Binding-site contacts:
Ligand atom C1 contacts residue ARG210 of chain 1.F at 4.4 Å.
Ligand atom O3 contacts residue ALA209 of chain 1.F at 3.3 Å.
Ligand atom C1 contacts residue MG1 of chain 1.JA at 3.1 Å.
Ligand atom O4 contacts residue THR244 of chain 1.F at 3.5 Å (h-bond).
Ligand atom O4 contacts residue ALA209 of chain 1.F at 4.0 Å.
Ligand atom O3 contacts residue GLY211 of chain 1.F at 2.9 Å (h-bond).
Ligand atom C2 contacts residue GLU188 of chain 1.F at 3.8 Å.
Ligand atom C2 contacts residue THR244 of chain 1.F at 3.9 Å.
Ligand atom C2 contacts residue MG1 of chain 1.JA at 3.1 Å.
Ligand atom O3 contacts residue ASP212 of chain 1.F at 3.8 Å.
Ligand atom O1 contacts residue GLU188 of chain 1.F at 2.9 Å (salt-bridge).
Ligand atom C2 contacts residue LYS186 of chain 1.F at 3.5 Å.
Ligand atom O2 contacts residue MG1 of chain 1.JA at 2.3 Å.
Ligand atom O2 contacts residue LYS186 of chain 1.F at 2.7 Å (salt-bridge).
Ligand atom C1 contacts residue GLY211 of chain 1.F at 3.7 Å.
Ligand atom O4 contacts residue ARG87 of chain 1.F at 4.3 Å.
Ligand atom O2 contacts residue GLU188 of chain 1.F at 3.2 Å (salt-bridge).
Ligand atom O2 contacts residue ALA209 of chain 1.F at 4.2 Å.
Ligand atom C1 contacts residue GLU188 of chain 1.F at 3.6 Å.
Ligand atom O1 contacts residue GLY211 of chain 1.F at 3.8 Å.
Ligand atom O2 contacts residue ASP212 of chain 1.F at 4.2 Å.
Ligand atom O3 contacts residue ARG210 of chain 1.F at 3.5 Å (salt-bridge).
Ligand atom O4 contacts residue MG1 of chain 1.JA at 4.3 Å.
Ligand atom O1 contacts residue MG1 of chain 1.JA at 2.2 Å.
Ligand atom C1 contacts residue THR244 of chain 1.F at 3.5 Å.
Ligand atom O1 contacts residue ALA209 of chain 1.F at 3.9 Å.
Ligand atom C2 contacts residue ALA209 of chain 1.F at 3.7 Å (hydrophobic).
Ligand atom C1 contacts residue ALA209 of chain 1.F at 3.5 Å (hydrophobic).
Ligand atom C1 contacts residue ASP212 of chain 1.F at 3.8 Å.
Ligand atom O4 contacts residue LYS186 of chain 1.F at 3.7 Å.
Ligand atom O4 contacts residue MET207 of chain 1.F at 4.1 Å.
Ligand atom O1 contacts residue ASP212 of chain 1.F at 2.9 Å (salt-bridge).
Ligand atom O3 contacts residue MG1 of chain 1.JA at 4.2 Å.
Ligand atom O4 contacts residue MET276 of chain 1.F at 4.1 Å.
Ligand atom O3 contacts residue THR244 of chain 1.F at 2.6 Å (h-bond).

A small-molecule ligand and the protein it binds are described below.
Small molecule (SMILES): O=C([O-])C(=O)[O-]

Sequence of chain 1.F:
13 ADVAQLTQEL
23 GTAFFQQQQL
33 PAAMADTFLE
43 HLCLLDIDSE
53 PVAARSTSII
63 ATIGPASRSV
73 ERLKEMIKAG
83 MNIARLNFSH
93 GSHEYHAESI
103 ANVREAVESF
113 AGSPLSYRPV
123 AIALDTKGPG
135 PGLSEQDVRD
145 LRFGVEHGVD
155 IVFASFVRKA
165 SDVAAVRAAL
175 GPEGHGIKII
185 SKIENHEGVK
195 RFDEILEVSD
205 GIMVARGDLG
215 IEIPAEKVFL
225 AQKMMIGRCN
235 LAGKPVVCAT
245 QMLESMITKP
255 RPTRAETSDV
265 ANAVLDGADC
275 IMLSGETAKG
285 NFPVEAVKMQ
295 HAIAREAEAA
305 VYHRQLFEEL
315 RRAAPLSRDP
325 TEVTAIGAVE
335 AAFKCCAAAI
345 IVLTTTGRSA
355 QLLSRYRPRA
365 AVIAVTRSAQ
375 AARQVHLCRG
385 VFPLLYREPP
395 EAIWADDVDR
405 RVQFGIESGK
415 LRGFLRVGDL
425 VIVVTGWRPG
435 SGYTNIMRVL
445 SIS